Binding-site contacts:
Ligand atom SAK contacts residue NAP1 of chain 1.G at 4.0 Å.
Ligand atom SAG contacts residue NAP1 of chain 1.G at 3.2 Å (h-bond).
Ligand atom CAB contacts residue PHE117 of chain 1.B at 3.8 Å (hydrophobic).
Ligand atom NAJ contacts residue SER115 of chain 1.B at 2.8 Å (h-bond).
Ligand atom CAF contacts residue TYR194 of chain 1.B at 3.5 Å (hydrophobic).
Ligand atom CAA contacts residue NAP1 of chain 1.G at 3.5 Å.
Ligand atom NAI contacts residue NAP1 of chain 1.G at 2.7 Å (h-bond).
Ligand atom OAM contacts residue PHE117 of chain 1.B at 3.9 Å.
Ligand atom CAA contacts residue TYR194 of chain 1.B at 3.0 Å (hydrophobic).
Ligand atom CAH contacts residue PHE117 of chain 1.B at 3.6 Å (hydrophobic).
Ligand atom CAE contacts residue PHE117 of chain 1.B at 3.8 Å (hydrophobic).
Ligand atom CAD contacts residue PRO230 of chain 1.B at 3.7 Å (hydrophobic).
Ligand atom NAI contacts residue TYR194 of chain 1.B at 3.3 Å (h-bond).
Ligand atom OAL contacts residue NAP1 of chain 1.G at 3.4 Å (h-bond).
Ligand atom CAF contacts residue PHE117 of chain 1.B at 3.7 Å (hydrophobic).
Ligand atom CAC contacts residue NAP1 of chain 1.G at 3.7 Å.
Ligand atom NAJ contacts residue NAP1 of chain 1.G at 2.8 Å (h-bond).
Ligand atom CAE contacts residue NAP1 of chain 1.G at 3.8 Å.
Ligand atom CAN contacts residue LEU229 of chain 1.B at 3.4 Å (hydrophobic).
Ligand atom CAE contacts residue PRO230 of chain 1.B at 4.3 Å (hydrophobic).
Ligand atom CAD contacts residue NAP1 of chain 1.G at 3.7 Å.
Ligand atom NAI contacts residue SER115 of chain 1.B at 3.8 Å.
Ligand atom CAN contacts residue PRO230 of chain 1.B at 3.4 Å (hydrophobic).
Ligand atom CAC contacts residue PHE117 of chain 1.B at 3.8 Å (hydrophobic).
Ligand atom CAF contacts residue NAP1 of chain 1.G at 3.8 Å.
Ligand atom SAG contacts residue PHE117 of chain 1.B at 4.0 Å.
Ligand atom SAG contacts residue ARG34 of chain 1.B at 4.3 Å.
Ligand atom NAJ contacts residue PHE117 of chain 1.B at 3.8 Å.
Ligand atom NAI contacts residue PHE117 of chain 1.B at 3.8 Å.
Ligand atom CAB contacts residue NAP1 of chain 1.G at 3.4 Å.
Ligand atom CAD contacts residue PHE117 of chain 1.B at 3.8 Å (hydrophobic).
Ligand atom CAA contacts residue PHE117 of chain 1.B at 3.7 Å (hydrophobic).
Ligand atom OAL contacts residue GLY225 of chain 1.B at 3.5 Å (h-bond).
Ligand atom CAH contacts residue SER115 of chain 1.B at 3.6 Å.
Ligand atom OAL contacts residue VAL226 of chain 1.B at 3.7 Å.
Ligand atom SAG contacts residue PRO230 of chain 1.B at 4.3 Å.
Ligand atom CAH contacts residue NAP1 of chain 1.G at 3.3 Å.
Ligand atom CAA contacts residue ASP181 of chain 1.B at 3.9 Å.
Ligand atom CAB contacts residue ASP181 of chain 1.B at 4.2 Å.
Ligand atom CAB contacts residue TYR194 of chain 1.B at 4.2 Å (hydrophobic).

The small molecule below binds the protein below.
Small molecule (SMILES): CS(=O)(=O)c1ccc2nc(N)sc2c1

Sequence of chain 1.B:
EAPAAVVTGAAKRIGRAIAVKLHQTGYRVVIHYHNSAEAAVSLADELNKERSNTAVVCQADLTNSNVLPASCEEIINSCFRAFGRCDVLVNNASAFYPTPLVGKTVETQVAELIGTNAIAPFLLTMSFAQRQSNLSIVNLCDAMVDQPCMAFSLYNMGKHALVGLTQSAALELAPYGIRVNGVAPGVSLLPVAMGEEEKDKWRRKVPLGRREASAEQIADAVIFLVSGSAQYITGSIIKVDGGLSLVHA